Binding-site contacts:
Ligand atom C4 contacts residue ASN66 of chain 1.M at 4.3 Å.
Ligand atom C7 contacts residue ASN66 of chain 1.M at 3.7 Å.
Ligand atom C2 contacts residue ASN66 of chain 1.M at 2.5 Å.
Ligand atom O7 contacts residue GLU197 of chain 1.M at 3.3 Å (salt-bridge).
Ligand atom N2 contacts residue GLU197 of chain 1.M at 3.5 Å (salt-bridge).
Ligand atom C1 contacts residue ASN66 of chain 1.M at 1.4 Å.
Ligand atom N2 contacts residue ASN66 of chain 1.M at 3.0 Å (h-bond).
Ligand atom C5 contacts residue ASN66 of chain 1.M at 3.7 Å.
Ligand atom O5 contacts residue ASN66 of chain 1.M at 2.4 Å (h-bond).
Ligand atom C2 contacts residue GLU197 of chain 1.M at 4.5 Å.
Ligand atom C3 contacts residue ASN66 of chain 1.M at 3.8 Å.
Ligand atom O7 contacts residue SER68 of chain 1.M at 4.0 Å.
Ligand atom C8 contacts residue ASN66 of chain 1.M at 4.0 Å.
Ligand atom C7 contacts residue GLU197 of chain 1.M at 3.6 Å.

Sequence of chain 1.M:
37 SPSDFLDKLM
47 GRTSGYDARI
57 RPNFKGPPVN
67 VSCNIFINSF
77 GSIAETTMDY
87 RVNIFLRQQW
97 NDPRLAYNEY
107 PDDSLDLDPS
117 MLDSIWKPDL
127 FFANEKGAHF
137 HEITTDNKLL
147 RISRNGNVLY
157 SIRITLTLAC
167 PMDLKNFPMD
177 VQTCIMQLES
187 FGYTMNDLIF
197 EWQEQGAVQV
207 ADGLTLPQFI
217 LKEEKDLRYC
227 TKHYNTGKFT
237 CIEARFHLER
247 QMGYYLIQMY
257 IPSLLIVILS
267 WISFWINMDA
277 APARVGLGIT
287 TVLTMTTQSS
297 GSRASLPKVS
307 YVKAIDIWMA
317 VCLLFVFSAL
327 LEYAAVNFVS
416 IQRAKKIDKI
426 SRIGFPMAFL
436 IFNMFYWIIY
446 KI

The small molecule below binds the protein below.
Small molecule (SMILES): CC(=O)N[C@@H]1[C@@H](O)[C@H](O)[C@@H](CO)O[C@H]1O